A protein and the small-molecule ligand that binds it are described below.
Small molecule (SMILES): Cn1c([Ru](Cl)Cl)[n+](C)c2ccccc21

Binding-site contacts:
Ligand atom CL1 contacts residue HIS15 of chain 1.A at 3.6 Å.
Ligand atom CL1 contacts residue ARG14 of chain 1.A at 3.4 Å.
Ligand atom N1 contacts residue ARG14 of chain 1.A at 3.9 Å.
Ligand atom C1 contacts residue ARG14 of chain 1.A at 3.4 Å.
Ligand atom CL1 contacts residue ALA11 of chain 1.A at 3.6 Å.
Ligand atom CL2 contacts residue ASP87 of chain 1.A at 4.0 Å.
Ligand atom CL2 contacts residue HIS15 of chain 1.A at 3.3 Å.
Ligand atom N2 contacts residue ARG14 of chain 1.A at 4.5 Å.
Ligand atom CL2 contacts residue ILE88 of chain 1.A at 3.6 Å.
Ligand atom C3 contacts residue ARG14 of chain 1.A at 3.8 Å.
Ligand atom CL2 contacts residue ALA11 of chain 1.A at 4.3 Å.
Ligand atom CL2 contacts residue SER86 of chain 1.A at 4.4 Å.
Ligand atom RU1 contacts residue HIS15 of chain 1.A at 2.5 Å.
Ligand atom RU1 contacts residue ARG14 of chain 1.A at 2.2 Å.
Ligand atom C2 contacts residue ASP87 of chain 1.A at 3.8 Å.

Sequence of chain 1.A:
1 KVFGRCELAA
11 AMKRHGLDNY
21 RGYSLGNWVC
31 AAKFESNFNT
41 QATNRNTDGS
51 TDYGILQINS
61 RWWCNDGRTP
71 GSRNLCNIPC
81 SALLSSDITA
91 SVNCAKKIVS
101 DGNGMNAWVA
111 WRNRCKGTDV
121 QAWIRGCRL